The protein below binds the small molecule below.
Small molecule (SMILES): NC(=O)c1cccc(-c2cc(Nc3ccc(OC(F)(F)F)cc3)ncn2)c1

Binding-site contacts:
Ligand atom F1 contacts residue ALA122 of chain 1.A at 3.5 Å.
Ligand atom C12 contacts residue PRO243 of chain 1.A at 3.7 Å (hydrophobic).
Ligand atom C34 contacts residue GLU240 of chain 1.A at 3.5 Å.
Ligand atom F4 contacts residue LEU119 of chain 1.A at 3.1 Å.
Ligand atom C32 contacts residue GLU240 of chain 1.A at 3.8 Å.
Ligand atom C20 contacts residue TYR213 of chain 1.A at 3.5 Å (hydrophobic).
Ligand atom C36 contacts residue LEU288 of chain 1.A at 3.9 Å (hydrophobic).
Ligand atom N16 contacts residue GLY241 of chain 1.A at 3.8 Å.
Ligand atom C7 contacts residue ILE280 of chain 1.A at 3.5 Å (hydrophobic).
Ligand atom C2 contacts residue LEU207 of chain 1.A at 3.9 Å (hydrophobic).
Ligand atom F3 contacts residue ILE210 of chain 1.A at 4.0 Å.
Ligand atom C14 contacts residue ALA211 of chain 1.A at 3.9 Å (hydrophobic).
Ligand atom F4 contacts residue LEU118 of chain 1.A at 2.9 Å.
Ligand atom C24 contacts residue GLU240 of chain 1.A at 3.9 Å.
Ligand atom N19 contacts residue LEU118 of chain 1.A at 3.7 Å.
Ligand atom C14 contacts residue VAL246 of chain 1.A at 4.0 Å (hydrophobic).
Ligand atom C6 contacts residue ILE280 of chain 1.A at 3.8 Å (hydrophobic).
Ligand atom N16 contacts residue ALA211 of chain 1.A at 3.9 Å.
Ligand atom C7 contacts residue LEU118 of chain 1.A at 3.9 Å (hydrophobic).
Ligand atom N19 contacts residue ALA115 of chain 1.A at 3.6 Å.
Ligand atom C9 contacts residue ALA115 of chain 1.A at 3.7 Å (hydrophobic).
Ligand atom O37 contacts residue LEU288 of chain 1.A at 3.2 Å.
Ligand atom O5 contacts residue ILE280 of chain 1.A at 3.6 Å.
Ligand atom F1 contacts residue LEU207 of chain 1.A at 3.7 Å.
Ligand atom C27 contacts residue LEU288 of chain 1.A at 3.7 Å (hydrophobic).
Ligand atom C24 contacts residue VAL284 of chain 1.A at 3.9 Å (hydrophobic).
Ligand atom C12 contacts residue ALA211 of chain 1.A at 3.6 Å (hydrophobic).
Ligand atom F1 contacts residue LEU119 of chain 1.A at 3.8 Å.
Ligand atom F3 contacts residue LEU207 of chain 1.A at 3.1 Å.
Ligand atom F1 contacts residue PHE271 of chain 1.A at 3.6 Å.
Ligand atom C12 contacts residue CYS242 of chain 1.A at 3.8 Å (hydrophobic).
Ligand atom C7 contacts residue ALA115 of chain 1.A at 3.8 Å (hydrophobic).
Ligand atom C14 contacts residue PRO243 of chain 1.A at 3.8 Å (hydrophobic).
Ligand atom F3 contacts residue VAL246 of chain 1.A at 3.7 Å.
Ligand atom C9 contacts residue LEU118 of chain 1.A at 3.7 Å (hydrophobic).
Ligand atom O5 contacts residue VAL246 of chain 1.A at 3.8 Å.
Ligand atom C29 contacts residue LEU288 of chain 1.A at 3.7 Å (hydrophobic).
Ligand atom C20 contacts residue ALA115 of chain 1.A at 3.8 Å (hydrophobic).
Ligand atom N22 contacts residue TYR213 of chain 1.A at 3.9 Å.
Ligand atom F4 contacts residue ILE210 of chain 1.A at 3.5 Å.

Sequence of chain 1.A:
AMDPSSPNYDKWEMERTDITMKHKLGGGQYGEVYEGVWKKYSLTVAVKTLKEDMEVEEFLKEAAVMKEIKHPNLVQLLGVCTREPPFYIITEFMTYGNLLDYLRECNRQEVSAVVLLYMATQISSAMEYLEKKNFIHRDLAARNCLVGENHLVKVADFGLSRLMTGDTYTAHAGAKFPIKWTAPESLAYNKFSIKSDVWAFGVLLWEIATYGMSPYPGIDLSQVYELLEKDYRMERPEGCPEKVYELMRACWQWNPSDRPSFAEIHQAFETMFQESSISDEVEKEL